Sequence of chain 1.A:
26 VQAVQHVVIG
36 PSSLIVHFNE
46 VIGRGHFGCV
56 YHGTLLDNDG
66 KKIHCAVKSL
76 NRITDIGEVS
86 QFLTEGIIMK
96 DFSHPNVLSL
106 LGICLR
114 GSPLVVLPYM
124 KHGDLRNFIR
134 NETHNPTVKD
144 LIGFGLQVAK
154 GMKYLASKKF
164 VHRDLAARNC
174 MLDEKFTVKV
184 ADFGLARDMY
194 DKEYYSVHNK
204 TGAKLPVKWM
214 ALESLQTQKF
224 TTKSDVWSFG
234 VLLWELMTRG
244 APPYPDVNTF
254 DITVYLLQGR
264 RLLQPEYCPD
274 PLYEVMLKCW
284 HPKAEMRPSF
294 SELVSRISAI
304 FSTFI

A protein and the small-molecule ligand that binds it are described below.
Small molecule (SMILES): Cn1cc(-c2cnc3ccc(CCn4nc(-c5cccc([N+](=O)[O-])c5)ccc4=O)cc3c2)cn1

Binding-site contacts:
Ligand atom OBE contacts residue ASP185 of chain 1.A at 2.9 Å (salt-bridge).
Ligand atom CBA contacts residue ARG171 of chain 1.A at 3.5 Å.
Ligand atom CAU contacts residue TYR193 of chain 1.A at 3.5 Å (hydrophobic).
Ligand atom CAL contacts residue TYR122 of chain 1.A at 3.7 Å (hydrophobic).
Ligand atom CAD contacts residue ILE47 of chain 1.A at 3.7 Å (hydrophobic).
Ligand atom CAH contacts residue ILE47 of chain 1.A at 3.7 Å (hydrophobic).
Ligand atom NAA contacts residue TYR122 of chain 1.A at 3.7 Å.
Ligand atom NBF contacts residue ILE47 of chain 1.A at 3.4 Å (h-bond).
Ligand atom CAL contacts residue MET123 of chain 1.A at 3.0 Å (hydrophobic).
Ligand atom CAR contacts residue TYR193 of chain 1.A at 3.4 Å (hydrophobic).
Ligand atom CAW contacts residue ASP185 of chain 1.A at 3.5 Å.
Ligand atom OBG contacts residue ILE47 of chain 1.A at 2.8 Å (h-bond).
Ligand atom CAZ contacts residue TYR193 of chain 1.A at 3.6 Å (hydrophobic).
Ligand atom CAC contacts residue GLY126 of chain 1.A at 3.7 Å.
Ligand atom CAW contacts residue TYR193 of chain 1.A at 3.6 Å (hydrophobic).
Ligand atom CAH contacts residue MET174 of chain 1.A at 3.7 Å (hydrophobic).
Ligand atom CAP contacts residue ALA71 of chain 1.A at 3.4 Å (hydrophobic).
Ligand atom CBA contacts residue TYR193 of chain 1.A at 3.7 Å (hydrophobic).
Ligand atom CAV contacts residue TYR193 of chain 1.A at 3.5 Å (hydrophobic).
Ligand atom CAZ contacts residue ARG171 of chain 1.A at 3.0 Å.
Ligand atom CAX contacts residue ALA184 of chain 1.A at 3.6 Å (hydrophobic).
Ligand atom NAS contacts residue TYR193 of chain 1.A at 3.5 Å.
Ligand atom CAP contacts residue PRO121 of chain 1.A at 3.7 Å (hydrophobic).
Ligand atom OBH contacts residue ILE47 of chain 1.A at 3.4 Å (h-bond).
Ligand atom NAK contacts residue MET123 of chain 1.A at 3.0 Å (h-bond).
Ligand atom CAB contacts residue MET123 of chain 1.A at 3.1 Å (hydrophobic).
Ligand atom CAW contacts residue ALA184 of chain 1.A at 3.5 Å (hydrophobic).
Ligand atom CAV contacts residue ARG171 of chain 1.A at 3.7 Å.
Ligand atom CAJ contacts residue MET174 of chain 1.A at 3.6 Å (hydrophobic).
Ligand atom CAX contacts residue TYR193 of chain 1.A at 3.6 Å (hydrophobic).
Ligand atom CAX contacts residue ASP185 of chain 1.A at 3.6 Å.
Ligand atom CBB contacts residue ASP127 of chain 1.A at 3.5 Å.
Ligand atom CAB contacts residue TYR122 of chain 1.A at 3.4 Å (hydrophobic).
Ligand atom OBH contacts residue GLY48 of chain 1.A at 3.2 Å.
Ligand atom NAT contacts residue TYR193 of chain 1.A at 3.6 Å.
Ligand atom OBE contacts residue ALA189 of chain 1.A at 3.5 Å.
Ligand atom OBE contacts residue ALA184 of chain 1.A at 3.2 Å.
Ligand atom CAI contacts residue MET174 of chain 1.A at 3.4 Å (hydrophobic).
Ligand atom CAY contacts residue TYR193 of chain 1.A at 3.7 Å (hydrophobic).
Ligand atom CBA contacts residue ASP127 of chain 1.A at 3.7 Å.